Sequence of chain 1.I:
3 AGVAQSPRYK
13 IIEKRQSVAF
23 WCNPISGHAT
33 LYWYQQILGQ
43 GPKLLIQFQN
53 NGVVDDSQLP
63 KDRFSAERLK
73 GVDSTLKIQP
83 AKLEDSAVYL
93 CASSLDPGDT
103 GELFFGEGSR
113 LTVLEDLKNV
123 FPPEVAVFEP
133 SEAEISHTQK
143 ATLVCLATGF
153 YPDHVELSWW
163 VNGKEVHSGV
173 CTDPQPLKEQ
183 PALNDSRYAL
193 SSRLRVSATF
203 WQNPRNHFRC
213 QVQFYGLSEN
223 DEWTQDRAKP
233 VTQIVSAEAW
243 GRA

Sequence of chain 1.F:
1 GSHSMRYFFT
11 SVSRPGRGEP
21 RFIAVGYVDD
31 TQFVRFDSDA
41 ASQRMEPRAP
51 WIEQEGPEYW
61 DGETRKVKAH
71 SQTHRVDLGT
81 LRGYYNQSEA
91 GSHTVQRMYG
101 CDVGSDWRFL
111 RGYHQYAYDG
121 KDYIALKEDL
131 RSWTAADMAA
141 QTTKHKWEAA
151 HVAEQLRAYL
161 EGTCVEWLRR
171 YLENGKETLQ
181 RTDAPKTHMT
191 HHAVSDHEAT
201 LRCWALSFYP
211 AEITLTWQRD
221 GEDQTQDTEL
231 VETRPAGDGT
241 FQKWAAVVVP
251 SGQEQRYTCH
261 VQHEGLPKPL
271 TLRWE

A small-molecule ligand and the protein it binds are described below.
Small molecule (SMILES): CSCC[C@H](NC(=O)[C@@H](N)Cc1cnc[nH]1)C(=O)N[C@H](C(=O)N[C@@H](CCC(=O)O)C(=O)N[C@H](C(=O)N[C@H](C(=O)N[C@@H](CCCN=C(N)N)C(=O)N[C@@H](Cc1cnc[nH]1)C(=O)N[C@@H](CS)C(=O)O)C(C)C)C(C)C)[C@@H](C)O

Sequence of chain 1.J:
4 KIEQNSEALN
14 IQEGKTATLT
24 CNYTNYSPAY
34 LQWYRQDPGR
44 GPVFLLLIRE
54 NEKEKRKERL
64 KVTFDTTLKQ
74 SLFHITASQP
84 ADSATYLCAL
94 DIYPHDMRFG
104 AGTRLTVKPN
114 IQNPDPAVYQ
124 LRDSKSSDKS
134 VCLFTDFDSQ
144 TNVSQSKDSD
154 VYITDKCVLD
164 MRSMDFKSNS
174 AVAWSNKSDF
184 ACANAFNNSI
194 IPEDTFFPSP

Binding-site contacts:
Ligand atom CA contacts residue GLU63 of chain 1.F at 3.1 Å.
Ligand atom N contacts residue ASP77 of chain 1.F at 3.1 Å (salt-bridge).
Ligand atom SG contacts residue ASP77 of chain 1.F at 3.3 Å (salt-bridge).
Ligand atom O contacts residue TYR96 of chain 1.J at 3.2 Å.
Ligand atom O contacts residue THR143 of chain 1.F at 2.9 Å (h-bond).
Ligand atom O contacts residue MET5 of chain 1.F at 3.2 Å.
Ligand atom CA contacts residue TYR159 of chain 1.F at 3.2 Å (hydrophobic).
Ligand atom NH2 contacts residue PRO97 of chain 1.J at 2.9 Å (h-bond).
Ligand atom O contacts residue LYS66 of chain 1.F at 3.1 Å.
Ligand atom O contacts residue TRP147 of chain 1.F at 2.5 Å (h-bond).
Ligand atom CE1 contacts residue TRP167 of chain 1.F at 3.2 Å (hydrophobic).
Ligand atom O contacts residue PRO97 of chain 1.J at 3.3 Å.
Ligand atom C contacts residue TYR159 of chain 1.F at 3.4 Å (hydrophobic).
Ligand atom O contacts residue TYR96 of chain 1.J at 3.1 Å.
Ligand atom N contacts residue GLU63 of chain 1.F at 3.3 Å (salt-bridge).
Ligand atom CZ contacts residue ASP94 of chain 1.J at 3.4 Å.
Ligand atom NH1 contacts residue ASP94 of chain 1.J at 2.9 Å (salt-bridge).
Ligand atom CD contacts residue ARG65 of chain 1.F at 3.1 Å.
Ligand atom OE2 contacts residue ARG65 of chain 1.F at 3.3 Å (salt-bridge).
Ligand atom C contacts residue TYR84 of chain 1.F at 3.3 Å (hydrophobic).
Ligand atom CD2 contacts residue GLU63 of chain 1.F at 3.2 Å.
Ligand atom N contacts residue TYR99 of chain 1.F at 3.1 Å (h-bond).
Ligand atom O contacts residue TYR84 of chain 1.F at 2.5 Å (h-bond).
Ligand atom N contacts residue TYR171 of chain 1.F at 2.5 Å (h-bond).
Ligand atom NH2 contacts residue ASP94 of chain 1.J at 3.0 Å (salt-bridge).
Ligand atom O contacts residue TYR159 of chain 1.F at 3.0 Å (h-bond).
Ligand atom O contacts residue THR73 of chain 1.F at 3.2 Å.
Ligand atom CE contacts residue VAL67 of chain 1.F at 3.2 Å (hydrophobic).
Ligand atom CG1 contacts residue HIS70 of chain 1.F at 3.3 Å.
Ligand atom CG2 contacts residue THR73 of chain 1.F at 3.3 Å.
Ligand atom OE1 contacts residue ARG65 of chain 1.F at 2.6 Å (salt-bridge).
Ligand atom OE1 contacts residue SER30 of chain 1.J at 3.2 Å (h-bond).
Ligand atom N contacts residue TYR7 of chain 1.F at 2.8 Å (h-bond).
Ligand atom CG2 contacts residue TYR99 of chain 1.F at 3.2 Å (hydrophobic).
Ligand atom CB contacts residue TYR99 of chain 1.F at 3.0 Å (hydrophobic).
Ligand atom O contacts residue LYS146 of chain 1.F at 3.2 Å.
Ligand atom CE contacts residue GLU63 of chain 1.F at 3.2 Å.
Ligand atom N contacts residue TYR159 of chain 1.F at 3.3 Å.
Ligand atom N contacts residue TYR7 of chain 1.F at 3.2 Å (h-bond).
Ligand atom ND1 contacts residue TRP167 of chain 1.F at 3.0 Å (h-bond).